Binding-site contacts:
Ligand atom C22 contacts residue CLR1 of chain 1.N at 4.5 Å.
Ligand atom C4 contacts residue ARG601 of chain 1.A at 4.1 Å.
Ligand atom C5 contacts residue ARG601 of chain 1.A at 4.5 Å.
Ligand atom C7 contacts residue HIS618 of chain 1.A at 4.1 Å.
Ligand atom C27 contacts residue CLR1 of chain 1.N at 4.4 Å.
Ligand atom C27 contacts residue ASN619 of chain 1.A at 4.3 Å.
Ligand atom C12 contacts residue CLR1 of chain 1.N at 4.3 Å.
Ligand atom C20 contacts residue CLR1 of chain 1.N at 3.9 Å.
Ligand atom C16 contacts residue HIS618 of chain 1.A at 3.7 Å.
Ligand atom C15 contacts residue HIS618 of chain 1.A at 3.4 Å.
Ligand atom C3 contacts residue ARG601 of chain 1.A at 4.5 Å.
Ligand atom C19 contacts residue ARG611 of chain 1.A at 4.0 Å.
Ligand atom C18 contacts residue VAL615 of chain 1.A at 3.2 Å (hydrophobic).
Ligand atom C19 contacts residue VAL615 of chain 1.A at 4.5 Å (hydrophobic).
Ligand atom C6 contacts residue ARG601 of chain 1.A at 3.6 Å.
Ligand atom C23 contacts residue CLR1 of chain 1.N at 4.0 Å.
Ligand atom C18 contacts residue CLR1 of chain 1.N at 4.1 Å.
Ligand atom C6 contacts residue ALA614 of chain 1.A at 4.4 Å (hydrophobic).
Ligand atom C21 contacts residue CLR1 of chain 1.N at 3.9 Å.
Ligand atom C7 contacts residue ARG601 of chain 1.A at 4.2 Å.
Ligand atom C11 contacts residue CLR1 of chain 1.N at 4.4 Å.

Sequence of chain 1.A:
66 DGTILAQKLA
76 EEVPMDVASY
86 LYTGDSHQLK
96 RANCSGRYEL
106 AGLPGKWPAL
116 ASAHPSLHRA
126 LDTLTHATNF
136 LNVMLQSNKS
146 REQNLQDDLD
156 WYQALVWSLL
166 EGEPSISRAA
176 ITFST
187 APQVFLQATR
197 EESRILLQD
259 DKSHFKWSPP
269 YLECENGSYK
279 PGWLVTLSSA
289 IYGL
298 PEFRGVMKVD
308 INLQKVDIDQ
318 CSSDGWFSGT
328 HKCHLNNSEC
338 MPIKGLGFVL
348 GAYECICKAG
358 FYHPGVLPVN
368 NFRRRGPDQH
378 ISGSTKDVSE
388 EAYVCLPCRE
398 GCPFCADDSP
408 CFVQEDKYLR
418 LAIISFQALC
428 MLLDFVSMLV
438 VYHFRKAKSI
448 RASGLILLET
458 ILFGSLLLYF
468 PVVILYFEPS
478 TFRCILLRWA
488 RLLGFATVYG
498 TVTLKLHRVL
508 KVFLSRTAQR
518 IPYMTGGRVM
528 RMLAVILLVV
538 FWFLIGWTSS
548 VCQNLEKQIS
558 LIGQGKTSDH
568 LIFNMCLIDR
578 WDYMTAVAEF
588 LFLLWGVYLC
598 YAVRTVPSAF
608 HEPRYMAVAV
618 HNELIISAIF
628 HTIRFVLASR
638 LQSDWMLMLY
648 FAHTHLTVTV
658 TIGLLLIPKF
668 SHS

This small molecule binds to this protein.
Small molecule (SMILES): CC(C)CCC[C@@H](C)[C@H]1CC[C@H]2[C@@H]3CC=C4C[C@@H](O)CC[C@]4(C)[C@H]3CC[C@]12C